A small-molecule ligand and the protein it binds are described below.
Small molecule (SMILES): Oc1ccc2ccccc2c1O

Sequence of chain 8.A:
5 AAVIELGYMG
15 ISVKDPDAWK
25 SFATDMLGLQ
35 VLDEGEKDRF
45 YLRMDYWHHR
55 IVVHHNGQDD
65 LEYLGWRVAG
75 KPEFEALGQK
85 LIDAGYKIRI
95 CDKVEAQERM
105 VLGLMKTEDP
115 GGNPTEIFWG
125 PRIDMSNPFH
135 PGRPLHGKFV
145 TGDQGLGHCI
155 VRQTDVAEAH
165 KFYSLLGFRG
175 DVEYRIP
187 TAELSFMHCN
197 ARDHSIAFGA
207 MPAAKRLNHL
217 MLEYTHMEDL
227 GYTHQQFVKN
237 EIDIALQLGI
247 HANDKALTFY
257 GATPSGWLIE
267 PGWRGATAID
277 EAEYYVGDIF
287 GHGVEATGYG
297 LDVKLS

Binding-site contacts:
Ligand atom C2 contacts residue PHE192 of chain 8.A at 3.9 Å (hydrophobic).
Ligand atom C5 contacts residue PHE192 of chain 8.A at 3.5 Å (hydrophobic).
Ligand atom O2 contacts residue HIS200 of chain 8.A at 3.3 Å.
Ligand atom C7 contacts residue LEU301 of chain 8.A at 4.1 Å (hydrophobic).
Ligand atom C1 contacts residue HIS247 of chain 8.A at 3.5 Å.
Ligand atom O1 contacts residue HIS247 of chain 8.A at 4.1 Å.
Ligand atom C2 contacts residue TYR256 of chain 8.A at 3.8 Å (hydrophobic).
Ligand atom C3 contacts residue ASN249 of chain 8.A at 3.3 Å.
Ligand atom O1 contacts residue HIS215 of chain 8.A at 2.8 Å (h-bond).
Ligand atom O2 contacts residue FE21 of chain 8.B at 2.1 Å.
Ligand atom C1 contacts residue TYR256 of chain 8.A at 3.0 Å (hydrophobic).
Ligand atom C5 contacts residue HIS247 of chain 8.A at 3.6 Å.
Ligand atom C4 contacts residue ASN249 of chain 8.A at 3.4 Å.
Ligand atom C4 contacts residue PHE192 of chain 8.A at 3.6 Å (hydrophobic).
Ligand atom O2 contacts residue GLU266 of chain 8.A at 3.4 Å (salt-bridge).
Ligand atom C2 contacts residue HIS200 of chain 8.A at 3.8 Å.
Ligand atom C3 contacts residue PHE192 of chain 8.A at 3.7 Å (hydrophobic).
Ligand atom O1 contacts residue HIS152 of chain 8.A at 4.1 Å.
Ligand atom C2 contacts residue HIS247 of chain 8.A at 3.2 Å.
Ligand atom C10 contacts residue PHE192 of chain 8.A at 3.9 Å (hydrophobic).
Ligand atom C1 contacts residue PHE192 of chain 8.A at 4.0 Å (hydrophobic).
Ligand atom C10 contacts residue HIS247 of chain 8.A at 3.6 Å.
Ligand atom C6 contacts residue PHE192 of chain 8.A at 3.7 Å (hydrophobic).
Ligand atom C6 contacts residue TYR178 of chain 8.A at 3.7 Å (hydrophobic).
Ligand atom C4 contacts residue TYR178 of chain 8.A at 3.7 Å (hydrophobic).
Ligand atom C9 contacts residue TYR256 of chain 8.A at 3.5 Å (hydrophobic).
Ligand atom O1 contacts residue GLU266 of chain 8.A at 3.4 Å (salt-bridge).
Ligand atom O2 contacts residue HIS152 of chain 8.A at 3.0 Å (h-bond).
Ligand atom C1 contacts residue FE21 of chain 8.B at 2.9 Å.
Ligand atom O1 contacts residue FE21 of chain 8.B at 2.0 Å.
Ligand atom O2 contacts residue TYR256 of chain 8.A at 4.1 Å.
Ligand atom C3 contacts residue HIS200 of chain 8.A at 3.8 Å.
Ligand atom O1 contacts residue TYR256 of chain 8.A at 2.6 Å (h-bond).
Ligand atom C10 contacts residue TYR256 of chain 8.A at 3.4 Å (hydrophobic).
Ligand atom C7 contacts residue LEU190 of chain 8.A at 3.6 Å (hydrophobic).
Ligand atom O2 contacts residue HIS247 of chain 8.A at 3.4 Å (h-bond).
Ligand atom C8 contacts residue LEU190 of chain 8.A at 3.6 Å (hydrophobic).
Ligand atom C2 contacts residue FE21 of chain 8.B at 3.0 Å.
Ligand atom C3 contacts residue HIS247 of chain 8.A at 3.4 Å.
Ligand atom C4 contacts residue HIS247 of chain 8.A at 3.2 Å.